Binding-site contacts:
Ligand atom O7 contacts residue ASN90 of chain 1.E at 3.1 Å (h-bond).
Ligand atom O5 contacts residue ASN90 of chain 1.E at 2.4 Å (h-bond).
Ligand atom C5 contacts residue THR92 of chain 1.E at 4.2 Å.
Ligand atom C3 contacts residue ASN90 of chain 1.E at 3.8 Å.
Ligand atom N2 contacts residue ASN90 of chain 1.E at 2.9 Å (h-bond).
Ligand atom C2 contacts residue ASN90 of chain 1.E at 2.5 Å.
Ligand atom C7 contacts residue ASN90 of chain 1.E at 3.2 Å.
Ligand atom C1 contacts residue LEU91 of chain 1.E at 4.5 Å (hydrophobic).
Ligand atom C4 contacts residue ASN90 of chain 1.E at 4.2 Å.
Ligand atom C8 contacts residue ASN90 of chain 1.E at 4.0 Å.
Ligand atom C6 contacts residue THR92 of chain 1.E at 3.6 Å.
Ligand atom C1 contacts residue ASN90 of chain 1.E at 1.4 Å.
Ligand atom O6 contacts residue THR92 of chain 1.E at 2.7 Å (h-bond).
Ligand atom O5 contacts residue THR92 of chain 1.E at 3.7 Å.
Ligand atom C5 contacts residue ASN90 of chain 1.E at 3.7 Å.

Sequence of chain 1.E:
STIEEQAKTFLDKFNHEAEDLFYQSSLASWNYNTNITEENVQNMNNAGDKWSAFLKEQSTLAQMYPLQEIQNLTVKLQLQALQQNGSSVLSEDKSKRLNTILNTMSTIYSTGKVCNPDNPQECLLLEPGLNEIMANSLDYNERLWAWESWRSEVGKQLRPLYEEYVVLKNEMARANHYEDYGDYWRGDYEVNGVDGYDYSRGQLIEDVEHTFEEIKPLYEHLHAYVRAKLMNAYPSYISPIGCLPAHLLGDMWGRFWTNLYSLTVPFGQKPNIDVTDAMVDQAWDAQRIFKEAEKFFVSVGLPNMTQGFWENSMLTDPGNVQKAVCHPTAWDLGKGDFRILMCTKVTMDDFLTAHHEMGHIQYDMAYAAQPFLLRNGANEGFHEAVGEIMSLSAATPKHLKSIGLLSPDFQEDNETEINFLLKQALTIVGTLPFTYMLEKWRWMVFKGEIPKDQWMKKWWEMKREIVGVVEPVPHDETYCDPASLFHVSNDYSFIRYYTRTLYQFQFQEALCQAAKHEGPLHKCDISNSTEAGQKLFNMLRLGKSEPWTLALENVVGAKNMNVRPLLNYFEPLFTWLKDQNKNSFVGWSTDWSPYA

The small molecule below binds the protein below.
Small molecule (SMILES): CC(=O)N[C@@H]1[C@@H](O)[C@H](O)[C@@H](CO)O[C@H]1O